Sequence of chain 1.A:
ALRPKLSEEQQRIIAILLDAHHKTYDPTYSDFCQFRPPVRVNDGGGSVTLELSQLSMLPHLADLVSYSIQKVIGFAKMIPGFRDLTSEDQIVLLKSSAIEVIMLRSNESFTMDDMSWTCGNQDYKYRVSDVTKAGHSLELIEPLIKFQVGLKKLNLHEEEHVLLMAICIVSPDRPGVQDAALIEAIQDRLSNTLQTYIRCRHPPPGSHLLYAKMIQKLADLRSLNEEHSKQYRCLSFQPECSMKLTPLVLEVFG

Binding-site contacts:
Ligand atom C4 contacts residue SER109 of chain 1.A at 3.7 Å.
Ligand atom C4 contacts residue CYS119 of chain 1.A at 3.6 Å (hydrophobic).
Ligand atom O3 contacts residue TYR25 of chain 1.A at 2.8 Å (h-bond).
Ligand atom C24 contacts residue VAL65 of chain 1.A at 3.9 Å (hydrophobic).
Ligand atom C19 contacts residue LEU64 of chain 1.A at 3.8 Å (hydrophobic).
Ligand atom C19 contacts residue SER68 of chain 1.A at 3.5 Å.
Ligand atom O28 contacts residue HIS228 of chain 1.A at 2.8 Å (h-bond).
Ligand atom C23 contacts residue HIS136 of chain 1.A at 3.6 Å.
Ligand atom C26 contacts residue LEU58 of chain 1.A at 3.5 Å (hydrophobic).
Ligand atom C6 contacts residue TRP117 of chain 1.A at 3.9 Å (hydrophobic).
Ligand atom C3 contacts residue SER109 of chain 1.A at 3.6 Å.
Ligand atom C15 contacts residue ILE102 of chain 1.A at 3.7 Å (hydrophobic).
Ligand atom C8 contacts residue TRP117 of chain 1.A at 4.0 Å (hydrophobic).
Ligand atom C21 contacts residue LEU140 of chain 1.A at 3.7 Å (hydrophobic).
Ligand atom C5 contacts residue LEU64 of chain 1.A at 4.0 Å (hydrophobic).
Ligand atom C5 contacts residue SER106 of chain 1.A at 3.8 Å.
Ligand atom C1 contacts residue SER68 of chain 1.A at 3.8 Å.
Ligand atom C19 contacts residue ILE102 of chain 1.A at 4.0 Å (hydrophobic).
Ligand atom O3 contacts residue SER109 of chain 1.A at 2.8 Å (h-bond).
Ligand atom O3 contacts residue SER106 of chain 1.A at 3.4 Å.
Ligand atom C3 contacts residue TYR29 of chain 1.A at 3.9 Å (hydrophobic).
Ligand atom C10 contacts residue SER68 of chain 1.A at 4.0 Å.
Ligand atom C26 contacts residue HIS136 of chain 1.A at 3.8 Å.
Ligand atom C7 contacts residue SER106 of chain 1.A at 3.5 Å.
Ligand atom C24 contacts residue HIS228 of chain 1.A at 3.8 Å.
Ligand atom C3 contacts residue TYR25 of chain 1.A at 3.6 Å (hydrophobic).
Ligand atom C18 contacts residue VAL65 of chain 1.A at 3.6 Å (hydrophobic).
Ligand atom C6 contacts residue LEU64 of chain 1.A at 4.0 Å (hydrophobic).
Ligand atom C2 contacts residue TYR25 of chain 1.A at 3.9 Å (hydrophobic).
Ligand atom C9 contacts residue TRP117 of chain 1.A at 3.3 Å (hydrophobic).
Ligand atom C10 contacts residue SER106 of chain 1.A at 3.9 Å.
Ligand atom C12 contacts residue VAL131 of chain 1.A at 3.7 Å (hydrophobic).
Ligand atom C17 contacts residue LEU144 of chain 1.A at 4.0 Å (hydrophobic).
Ligand atom O1 contacts residue SER68 of chain 1.A at 2.8 Å (h-bond).
Ligand atom C25 contacts residue HIS136 of chain 1.A at 3.7 Å.
Ligand atom O28 contacts residue HIS136 of chain 1.A at 2.8 Å (h-bond).
Ligand atom C1 contacts residue ARG105 of chain 1.A at 3.9 Å.
Ligand atom C6 contacts residue SER106 of chain 1.A at 3.6 Å.
Ligand atom C25 contacts residue HIS228 of chain 1.A at 3.8 Å.
Ligand atom O1 contacts residue ARG105 of chain 1.A at 3.0 Å (salt-bridge).

This protein binds this small molecule.
Small molecule (SMILES): C=C1/C(=C\C=C2/CCC[C@]3(C)[C@@H]([C@H](C)OCCC(C)(C)O)CC[C@@H]23)C[C@@H](O)C[C@@H]1O